Sequence of chain 1.A:
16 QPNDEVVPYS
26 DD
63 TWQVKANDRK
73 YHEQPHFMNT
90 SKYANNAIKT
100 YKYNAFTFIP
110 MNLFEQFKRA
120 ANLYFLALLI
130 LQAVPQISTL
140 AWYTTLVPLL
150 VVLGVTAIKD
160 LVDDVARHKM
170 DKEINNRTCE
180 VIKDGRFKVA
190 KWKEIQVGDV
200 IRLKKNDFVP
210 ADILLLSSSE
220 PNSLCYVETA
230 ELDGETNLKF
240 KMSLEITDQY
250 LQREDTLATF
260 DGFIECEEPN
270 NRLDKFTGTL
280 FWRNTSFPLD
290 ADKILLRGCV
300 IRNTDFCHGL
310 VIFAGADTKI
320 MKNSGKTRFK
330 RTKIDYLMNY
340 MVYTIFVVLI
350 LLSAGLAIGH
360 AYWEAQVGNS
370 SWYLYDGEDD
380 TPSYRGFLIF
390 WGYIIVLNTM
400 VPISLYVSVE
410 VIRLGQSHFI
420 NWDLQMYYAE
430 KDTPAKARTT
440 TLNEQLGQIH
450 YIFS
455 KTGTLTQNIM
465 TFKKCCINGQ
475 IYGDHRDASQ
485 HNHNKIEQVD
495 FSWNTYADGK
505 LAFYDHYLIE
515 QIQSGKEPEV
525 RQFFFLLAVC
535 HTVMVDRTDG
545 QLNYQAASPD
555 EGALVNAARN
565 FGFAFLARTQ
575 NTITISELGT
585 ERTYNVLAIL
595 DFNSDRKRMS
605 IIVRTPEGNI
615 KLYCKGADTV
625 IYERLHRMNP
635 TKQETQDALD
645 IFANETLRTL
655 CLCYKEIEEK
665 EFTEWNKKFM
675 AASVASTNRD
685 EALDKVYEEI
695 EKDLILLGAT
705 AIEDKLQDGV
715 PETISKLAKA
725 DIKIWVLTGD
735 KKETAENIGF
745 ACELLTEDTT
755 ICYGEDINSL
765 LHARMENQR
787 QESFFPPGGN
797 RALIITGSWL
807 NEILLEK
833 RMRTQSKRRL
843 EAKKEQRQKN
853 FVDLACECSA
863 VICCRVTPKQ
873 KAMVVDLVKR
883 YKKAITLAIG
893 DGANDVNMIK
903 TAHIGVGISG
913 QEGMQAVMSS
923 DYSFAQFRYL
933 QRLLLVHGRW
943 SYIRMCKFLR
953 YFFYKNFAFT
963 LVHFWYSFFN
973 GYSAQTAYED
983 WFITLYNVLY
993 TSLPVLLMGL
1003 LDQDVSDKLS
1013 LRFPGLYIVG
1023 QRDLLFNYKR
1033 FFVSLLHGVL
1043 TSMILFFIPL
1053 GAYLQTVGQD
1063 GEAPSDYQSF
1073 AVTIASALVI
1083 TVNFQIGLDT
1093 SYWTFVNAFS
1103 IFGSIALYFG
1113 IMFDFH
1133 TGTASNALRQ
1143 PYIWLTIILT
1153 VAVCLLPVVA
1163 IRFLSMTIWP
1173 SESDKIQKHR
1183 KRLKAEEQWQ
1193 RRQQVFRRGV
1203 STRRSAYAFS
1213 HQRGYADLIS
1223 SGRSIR

Binding-site contacts:
Ligand atom O2 contacts residue ARG1164 of chain 1.A at 2.9 Å (salt-bridge).
Ligand atom O6 contacts residue ILE1163 of chain 1.A at 3.0 Å.
Ligand atom O3 contacts residue ARG1164 of chain 1.A at 4.1 Å.
Ligand atom C14 contacts residue LEU1042 of chain 1.A at 4.1 Å (hydrophobic).
Ligand atom C14 contacts residue HIS1039 of chain 1.A at 3.5 Å.
Ligand atom C18 contacts residue ILE1046 of chain 1.A at 4.1 Å (hydrophobic).
Ligand atom C2 contacts residue ARG1164 of chain 1.A at 3.8 Å.
Ligand atom C3 contacts residue SER1167 of chain 1.A at 3.9 Å.
Ligand atom O4P contacts residue ARG952 of chain 1.A at 2.6 Å (salt-bridge).
Ligand atom C25 contacts residue PRO1159 of chain 1.A at 4.1 Å (hydrophobic).
Ligand atom O2 contacts residue ARG952 of chain 1.A at 3.6 Å (salt-bridge).
Ligand atom C5 contacts residue SER1167 of chain 1.A at 4.1 Å.
Ligand atom O19 contacts residue HIS1039 of chain 1.A at 3.0 Å.
Ligand atom O2P contacts residue ARG1164 of chain 1.A at 2.8 Å (salt-bridge).
Ligand atom O22 contacts residue LEU1038 of chain 1.A at 3.6 Å.
Ligand atom O6 contacts residue SER1167 of chain 1.A at 4.1 Å.
Ligand atom O4 contacts residue SER1167 of chain 1.A at 3.8 Å.
Ligand atom C8 contacts residue VAL1035 of chain 1.A at 4.1 Å (hydrophobic).
Ligand atom O5P contacts residue ARG1032 of chain 1.A at 4.0 Å.
Ligand atom O3P contacts residue HIS1039 of chain 1.A at 3.6 Å.
Ligand atom P4 contacts residue ARG1032 of chain 1.A at 3.9 Å.
Ligand atom C20 contacts residue ILE1046 of chain 1.A at 3.9 Å (hydrophobic).
Ligand atom C24 contacts residue ILE1046 of chain 1.A at 3.8 Å (hydrophobic).
Ligand atom C16 contacts residue LEU1042 of chain 1.A at 3.5 Å (hydrophobic).
Ligand atom C8 contacts residue HIS1039 of chain 1.A at 3.7 Å.
Ligand atom C20 contacts residue PRO1159 of chain 1.A at 3.4 Å (hydrophobic).
Ligand atom P3 contacts residue ARG952 of chain 1.A at 4.0 Å.
Ligand atom P1 contacts residue ARG1164 of chain 1.A at 4.1 Å.
Ligand atom O5 contacts residue ARG1032 of chain 1.A at 4.1 Å.
Ligand atom O7P contacts residue ARG1032 of chain 1.A at 2.6 Å (salt-bridge).
Ligand atom C18 contacts residue PRO1159 of chain 1.A at 3.6 Å (hydrophobic).
Ligand atom O1P contacts residue VAL1035 of chain 1.A at 4.2 Å.
Ligand atom O1 contacts residue ILE1163 of chain 1.A at 4.1 Å.
Ligand atom O1P contacts residue ARG952 of chain 1.A at 4.1 Å.
Ligand atom C22 contacts residue ILE1046 of chain 1.A at 3.6 Å (hydrophobic).
Ligand atom OPH contacts residue ARG1032 of chain 1.A at 3.8 Å.
Ligand atom C10 contacts residue HIS1039 of chain 1.A at 3.9 Å.
Ligand atom O8P contacts residue SER1167 of chain 1.A at 4.0 Å.
Ligand atom O21 contacts residue ILE1163 of chain 1.A at 3.7 Å.
Ligand atom C7 contacts residue VAL1035 of chain 1.A at 3.7 Å (hydrophobic).

This protein binds this small molecule.
Small molecule (SMILES): CCCCCCCC(=O)OC[C@H](CO[P](=O)(O)OC1[C@H](O)[C@H](OP(=O)(O)O)C(OP(=O)(O)O)[C@H](OP(=O)(O)O)[C@H]1O)OC(=O)CCCCCCC